Sequence of chain 1.D:
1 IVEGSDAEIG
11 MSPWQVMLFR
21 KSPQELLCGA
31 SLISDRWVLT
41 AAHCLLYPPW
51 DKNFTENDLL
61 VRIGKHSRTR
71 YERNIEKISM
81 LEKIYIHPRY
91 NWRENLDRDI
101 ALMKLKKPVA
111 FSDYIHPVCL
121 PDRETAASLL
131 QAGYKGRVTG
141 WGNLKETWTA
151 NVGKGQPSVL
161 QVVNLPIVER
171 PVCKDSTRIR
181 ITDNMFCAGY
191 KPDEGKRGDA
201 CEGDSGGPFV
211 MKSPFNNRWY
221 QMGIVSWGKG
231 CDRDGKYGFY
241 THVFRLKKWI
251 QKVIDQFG

Binding-site contacts:
Ligand atom C7 contacts residue LEU46 of chain 1.D at 3.9 Å (hydrophobic).
Ligand atom O5 contacts residue ASN53 of chain 1.D at 2.4 Å (h-bond).
Ligand atom C1 contacts residue ASN53 of chain 1.D at 1.4 Å.
Ligand atom O7 contacts residue ASN53 of chain 1.D at 4.0 Å.
Ligand atom C4 contacts residue ASN53 of chain 1.D at 4.2 Å.
Ligand atom C5 contacts residue ASN53 of chain 1.D at 3.7 Å.
Ligand atom N2 contacts residue ASN53 of chain 1.D at 2.9 Å (h-bond).
Ligand atom C7 contacts residue ASN53 of chain 1.D at 3.9 Å.
Ligand atom O7 contacts residue PRO48 of chain 1.D at 3.9 Å.
Ligand atom C2 contacts residue ASN53 of chain 1.D at 2.4 Å.
Ligand atom O7 contacts residue LEU46 of chain 1.D at 4.1 Å.
Ligand atom C3 contacts residue ASN53 of chain 1.D at 3.8 Å.
Ligand atom N2 contacts residue LEU46 of chain 1.D at 3.7 Å.

The protein below binds the small molecule below.
Small molecule (SMILES): CC(=O)N[C@H]1[C@@H](O[C@H]2[C@H](O)[C@@H](NC(C)=O)CO[C@@H]2CO[C@@H]2O[C@@H](C)[C@@H](O)[C@@H](O)[C@@H]2O)O[C@H](CO)[C@@H](O)[C@@H]1O